Binding-site contacts:
Ligand atom O contacts residue VAL74 of chain 1.A at 3.3 Å.
Ligand atom OAJ contacts residue PHE118 of chain 1.A at 3.5 Å.
Ligand atom CAN contacts residue TYR101 of chain 1.A at 3.4 Å (hydrophobic).
Ligand atom CAY contacts residue LYS71 of chain 1.B at 3.8 Å.
Ligand atom OAK contacts residue TYR101 of chain 1.A at 3.5 Å (h-bond).
Ligand atom CA contacts residue TYR101 of chain 1.A at 3.2 Å (hydrophobic).
Ligand atom CAQ contacts residue LYS71 of chain 1.B at 3.7 Å.
Ligand atom CL1 contacts residue SER106 of chain 1.A at 3.1 Å.
Ligand atom OBA contacts residue LYS40 of chain 1.B at 3.0 Å (salt-bridge).
Ligand atom CAY contacts residue SER68 of chain 1.B at 3.7 Å.
Ligand atom CAC contacts residue TYR45 of chain 1.A at 3.7 Å (hydrophobic).
Ligand atom CL2 contacts residue LYS109 of chain 1.A at 3.7 Å.
Ligand atom OBA contacts residue TYR101 of chain 1.A at 2.6 Å (h-bond).
Ligand atom O contacts residue ILE75 of chain 1.A at 2.8 Å (h-bond).
Ligand atom NAM contacts residue TYR101 of chain 1.A at 3.1 Å (h-bond).
Ligand atom OAJ contacts residue PHE55 of chain 1.A at 3.4 Å.
Ligand atom CAT contacts residue LYS109 of chain 1.A at 3.6 Å.
Ligand atom CL2 contacts residue VAL66 of chain 1.B at 3.7 Å.
Ligand atom OAK contacts residue PHE55 of chain 1.A at 3.8 Å.
Ligand atom CAQ contacts residue LYS40 of chain 1.B at 3.4 Å.
Ligand atom CAA contacts residue PHE65 of chain 1.A at 3.6 Å (hydrophobic).
Ligand atom CAV contacts residue ASP56 of chain 1.A at 3.4 Å.
Ligand atom C contacts residue TYR101 of chain 1.A at 3.0 Å (hydrophobic).
Ligand atom CAQ contacts residue TYR101 of chain 1.A at 3.6 Å (hydrophobic).
Ligand atom O contacts residue TYR101 of chain 1.A at 3.5 Å (h-bond).
Ligand atom CAY contacts residue GLN73 of chain 1.B at 3.2 Å.
Ligand atom CAB contacts residue TYR45 of chain 1.A at 3.4 Å (hydrophobic).
Ligand atom OAK contacts residue PHE118 of chain 1.A at 3.5 Å.
Ligand atom OAZ contacts residue LYS71 of chain 1.B at 2.7 Å (salt-bridge).
Ligand atom N contacts residue TYR101 of chain 1.A at 3.5 Å (h-bond).
Ligand atom CAP contacts residue TYR101 of chain 1.A at 3.8 Å (hydrophobic).
Ligand atom CB contacts residue TRP78 of chain 1.A at 3.5 Å (hydrophobic).
Ligand atom CAY contacts residue GLN73 of chain 1.A at 3.4 Å.
Ligand atom CAA contacts residue TRP78 of chain 1.A at 3.8 Å (hydrophobic).
Ligand atom CAR contacts residue TYR101 of chain 1.A at 3.2 Å (hydrophobic).
Ligand atom CL2 contacts residue ASP56 of chain 1.A at 3.5 Å.
Ligand atom OAJ contacts residue TYR45 of chain 1.A at 3.5 Å.
Ligand atom CBC contacts residue VAL66 of chain 1.B at 3.6 Å (hydrophobic).
Ligand atom OAZ contacts residue LYS40 of chain 1.B at 3.0 Å (salt-bridge).
Ligand atom OAZ contacts residue SER68 of chain 1.B at 3.0 Å (h-bond).

Sequence of chain 1.A:
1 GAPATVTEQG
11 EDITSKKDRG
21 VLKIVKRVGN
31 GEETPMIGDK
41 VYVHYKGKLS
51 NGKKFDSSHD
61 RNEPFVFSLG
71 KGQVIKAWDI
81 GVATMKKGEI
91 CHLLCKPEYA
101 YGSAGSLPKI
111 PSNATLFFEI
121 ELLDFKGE

A small-molecule ligand and the protein it binds are described below.
Small molecule (SMILES): CC[C@H]1CN([C@@H](C)C(=O)O)C(=O)[C@@H]2CCC[C@H]1N2S(=O)(=O)c1cc(Cl)cc(Cl)c1

Sequence of chain 1.B:
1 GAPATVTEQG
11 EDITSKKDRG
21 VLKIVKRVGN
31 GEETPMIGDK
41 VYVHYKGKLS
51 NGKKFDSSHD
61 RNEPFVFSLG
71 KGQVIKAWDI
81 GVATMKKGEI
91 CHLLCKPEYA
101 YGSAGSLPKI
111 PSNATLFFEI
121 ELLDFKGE